Sequence of chain 1.E:
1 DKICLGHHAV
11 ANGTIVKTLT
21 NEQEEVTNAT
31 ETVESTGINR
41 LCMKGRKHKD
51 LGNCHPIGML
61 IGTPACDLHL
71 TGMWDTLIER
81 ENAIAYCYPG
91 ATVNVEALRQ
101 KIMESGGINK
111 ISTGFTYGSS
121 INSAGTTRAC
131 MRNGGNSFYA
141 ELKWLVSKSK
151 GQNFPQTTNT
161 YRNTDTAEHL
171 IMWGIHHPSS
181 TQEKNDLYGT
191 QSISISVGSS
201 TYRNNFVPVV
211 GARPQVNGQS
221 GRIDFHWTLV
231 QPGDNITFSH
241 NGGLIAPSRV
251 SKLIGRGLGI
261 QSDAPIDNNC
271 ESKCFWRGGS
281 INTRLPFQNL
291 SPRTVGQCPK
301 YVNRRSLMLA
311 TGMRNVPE

Binding-site contacts:
Ligand atom C7 contacts residue HIS75 of chain 1.D at 4.1 Å.
Ligand atom C8 contacts residue HIS75 of chain 1.D at 3.4 Å.
Ligand atom C3 contacts residue ASN82 of chain 1.D at 3.7 Å.
Ligand atom C4 contacts residue ASN82 of chain 1.D at 4.2 Å.
Ligand atom C8 contacts residue ASN82 of chain 1.D at 4.5 Å.
Ligand atom O7 contacts residue ASN82 of chain 1.D at 3.7 Å.
Ligand atom O7 contacts residue GLU104 of chain 1.E at 2.9 Å (salt-bridge).
Ligand atom O7 contacts residue HIS75 of chain 1.D at 4.0 Å.
Ligand atom C8 contacts residue GLY78 of chain 1.D at 4.0 Å.
Ligand atom C2 contacts residue ASN82 of chain 1.D at 2.3 Å.
Ligand atom N2 contacts residue ASN82 of chain 1.D at 2.7 Å (h-bond).
Ligand atom O5 contacts residue ASN82 of chain 1.D at 2.4 Å (h-bond).
Ligand atom C1 contacts residue ASN82 of chain 1.D at 1.4 Å.
Ligand atom C5 contacts residue ASN82 of chain 1.D at 3.7 Å.
Ligand atom C8 contacts residue ASN79 of chain 1.D at 3.2 Å.
Ligand atom C8 contacts residue GLU104 of chain 1.E at 4.4 Å.
Ligand atom C7 contacts residue ASN79 of chain 1.D at 3.1 Å.
Ligand atom C7 contacts residue GLU104 of chain 1.E at 4.0 Å.
Ligand atom N2 contacts residue ASN79 of chain 1.D at 4.1 Å.
Ligand atom O7 contacts residue ASN79 of chain 1.D at 2.8 Å (h-bond).
Ligand atom N2 contacts residue GLY78 of chain 1.D at 4.4 Å.
Ligand atom C7 contacts residue ASN82 of chain 1.D at 3.4 Å.

Sequence of chain 1.D:
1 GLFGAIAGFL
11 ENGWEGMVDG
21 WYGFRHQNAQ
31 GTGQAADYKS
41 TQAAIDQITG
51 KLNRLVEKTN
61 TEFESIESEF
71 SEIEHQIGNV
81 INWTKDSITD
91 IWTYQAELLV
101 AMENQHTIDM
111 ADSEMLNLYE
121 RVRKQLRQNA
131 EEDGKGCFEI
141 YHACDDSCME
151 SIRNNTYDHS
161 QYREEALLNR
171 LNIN

This protein binds this small molecule.
Small molecule (SMILES): CC(=O)N[C@@H]1[C@@H](O)[C@H](O)[C@@H](CO)O[C@H]1O